This protein binds this small molecule.
Small molecule (SMILES): Nc1ncnc2c1ncn2[C@@H]1O[C@H](COP(=O)(O)OP(=O)(O)OP(O)(O)=S)[C@@H](O)[C@H]1O

Sequence of chain 1.F:
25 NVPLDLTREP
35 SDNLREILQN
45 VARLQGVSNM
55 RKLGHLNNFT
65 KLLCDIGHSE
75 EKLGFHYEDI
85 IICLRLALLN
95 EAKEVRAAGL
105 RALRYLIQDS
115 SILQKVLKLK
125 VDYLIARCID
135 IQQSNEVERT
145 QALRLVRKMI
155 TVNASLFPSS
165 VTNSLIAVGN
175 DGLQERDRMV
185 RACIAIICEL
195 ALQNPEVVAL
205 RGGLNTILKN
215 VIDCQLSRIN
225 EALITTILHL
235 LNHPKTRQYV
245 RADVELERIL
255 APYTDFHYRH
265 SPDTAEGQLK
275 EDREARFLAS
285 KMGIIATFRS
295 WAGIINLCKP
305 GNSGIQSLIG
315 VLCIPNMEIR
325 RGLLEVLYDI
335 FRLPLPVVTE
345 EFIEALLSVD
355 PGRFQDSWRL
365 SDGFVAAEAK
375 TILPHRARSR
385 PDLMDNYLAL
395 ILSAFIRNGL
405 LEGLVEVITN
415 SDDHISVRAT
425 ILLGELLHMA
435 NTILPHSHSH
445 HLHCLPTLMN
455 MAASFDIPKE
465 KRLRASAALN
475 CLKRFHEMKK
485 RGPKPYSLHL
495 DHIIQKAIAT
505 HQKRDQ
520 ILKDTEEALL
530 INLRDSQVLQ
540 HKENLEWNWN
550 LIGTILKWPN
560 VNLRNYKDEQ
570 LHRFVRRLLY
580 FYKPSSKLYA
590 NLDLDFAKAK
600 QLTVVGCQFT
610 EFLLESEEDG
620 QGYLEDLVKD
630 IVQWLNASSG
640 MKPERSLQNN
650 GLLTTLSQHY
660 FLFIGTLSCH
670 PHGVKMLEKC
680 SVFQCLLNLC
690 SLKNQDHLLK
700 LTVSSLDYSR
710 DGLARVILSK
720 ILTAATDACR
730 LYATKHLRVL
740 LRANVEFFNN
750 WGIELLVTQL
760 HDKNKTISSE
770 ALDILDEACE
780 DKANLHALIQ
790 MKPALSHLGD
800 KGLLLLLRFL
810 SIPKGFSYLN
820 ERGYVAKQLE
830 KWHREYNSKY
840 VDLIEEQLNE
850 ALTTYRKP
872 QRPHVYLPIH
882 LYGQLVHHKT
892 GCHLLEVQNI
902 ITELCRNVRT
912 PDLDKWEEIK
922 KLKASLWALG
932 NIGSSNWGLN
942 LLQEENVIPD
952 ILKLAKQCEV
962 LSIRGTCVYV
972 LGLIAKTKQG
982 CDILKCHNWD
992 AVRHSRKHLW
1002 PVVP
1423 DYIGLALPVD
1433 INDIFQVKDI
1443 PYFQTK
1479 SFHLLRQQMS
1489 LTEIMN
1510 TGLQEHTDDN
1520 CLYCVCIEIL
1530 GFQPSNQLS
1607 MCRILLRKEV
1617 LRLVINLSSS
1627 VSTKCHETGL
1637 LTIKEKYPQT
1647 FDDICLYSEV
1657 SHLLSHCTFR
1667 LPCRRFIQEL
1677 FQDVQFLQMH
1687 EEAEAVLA

Binding-site contacts:
Ligand atom O5' contacts residue LYS541 of chain 1.F at 4.2 Å.
Ligand atom C2 contacts residue ARG576 of chain 1.F at 3.8 Å.
Ligand atom C2 contacts residue TYR579 of chain 1.F at 4.0 Å (hydrophobic).
Ligand atom N1 contacts residue LYS541 of chain 1.F at 3.8 Å.
Ligand atom O4' contacts residue LYS541 of chain 1.F at 3.3 Å.
Ligand atom C3' contacts residue TYR579 of chain 1.F at 3.5 Å (hydrophobic).
Ligand atom O2G contacts residue LYS541 of chain 1.F at 3.8 Å.
Ligand atom O5' contacts residue ARG576 of chain 1.F at 4.0 Å.
Ligand atom C5 contacts residue TYR579 of chain 1.F at 3.6 Å (hydrophobic).
Ligand atom C6 contacts residue LEU587 of chain 1.F at 4.1 Å (hydrophobic).
Ligand atom N1 contacts residue ASN543 of chain 1.F at 4.1 Å.
Ligand atom O1B contacts residue ARG572 of chain 1.F at 3.8 Å.
Ligand atom PB contacts residue ARG572 of chain 1.F at 3.4 Å.
Ligand atom O3' contacts residue TYR579 of chain 1.F at 3.3 Å.
Ligand atom C2' contacts residue TYR579 of chain 1.F at 3.8 Å (hydrophobic).
Ligand atom N6 contacts residue ASN543 of chain 1.F at 3.1 Å (h-bond).
Ligand atom C1' contacts residue LYS541 of chain 1.F at 4.1 Å.
Ligand atom O3G contacts residue LYS541 of chain 1.F at 3.2 Å (salt-bridge).
Ligand atom N6 contacts residue LEU587 of chain 1.F at 3.7 Å.
Ligand atom C4 contacts residue TYR579 of chain 1.F at 3.4 Å (hydrophobic).
Ligand atom O3A contacts residue ARG572 of chain 1.F at 3.8 Å.
Ligand atom N7 contacts residue TYR579 of chain 1.F at 3.6 Å.
Ligand atom N9 contacts residue TYR579 of chain 1.F at 3.6 Å.
Ligand atom C6 contacts residue ASN543 of chain 1.F at 4.1 Å.
Ligand atom N9 contacts residue LYS541 of chain 1.F at 3.9 Å.
Ligand atom N3 contacts residue LYS541 of chain 1.F at 4.1 Å.
Ligand atom O2A contacts residue ARG575 of chain 1.F at 3.3 Å.
Ligand atom C8 contacts residue TYR579 of chain 1.F at 3.6 Å (hydrophobic).
Ligand atom C4 contacts residue LYS541 of chain 1.F at 3.9 Å.
Ligand atom N6 contacts residue LYS541 of chain 1.F at 3.4 Å (salt-bridge).
Ligand atom O2B contacts residue LYS541 of chain 1.F at 4.0 Å.
Ligand atom O2B contacts residue ARG572 of chain 1.F at 2.4 Å (salt-bridge).
Ligand atom C6 contacts residue TYR579 of chain 1.F at 4.0 Å (hydrophobic).
Ligand atom O3A contacts residue ARG576 of chain 1.F at 4.0 Å.
Ligand atom C6 contacts residue LYS541 of chain 1.F at 3.6 Å.
Ligand atom O2A contacts residue ARG572 of chain 1.F at 3.7 Å.
Ligand atom O2B contacts residue ARG576 of chain 1.F at 3.2 Å (salt-bridge).
Ligand atom O3B contacts residue LYS541 of chain 1.F at 3.5 Å (salt-bridge).
Ligand atom N3 contacts residue TYR579 of chain 1.F at 3.6 Å.
Ligand atom PG contacts residue LYS541 of chain 1.F at 3.7 Å.